Sequence of chain 2.B:
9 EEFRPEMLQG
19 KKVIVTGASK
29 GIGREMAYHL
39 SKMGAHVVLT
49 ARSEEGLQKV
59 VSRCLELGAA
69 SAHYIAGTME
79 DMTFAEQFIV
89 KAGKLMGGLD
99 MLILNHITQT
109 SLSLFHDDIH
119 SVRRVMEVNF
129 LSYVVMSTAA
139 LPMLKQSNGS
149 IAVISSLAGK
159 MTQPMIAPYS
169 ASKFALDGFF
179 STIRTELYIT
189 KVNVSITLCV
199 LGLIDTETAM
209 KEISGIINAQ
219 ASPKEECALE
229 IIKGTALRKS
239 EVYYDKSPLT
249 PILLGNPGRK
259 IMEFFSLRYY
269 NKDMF

A protein and the small-molecule ligand that binds it are described below.
Small molecule (SMILES): C[C@]12C[C@H](O)[C@H]3[C@@H](CCC4=CC(=O)CC[C@@]43C)[C@@H]1CC[C@@H]2C(=O)CO

Binding-site contacts:
Ligand atom O4 contacts residue ALA207 of chain 2.B at 3.8 Å.
Ligand atom C1 contacts residue NDP1 of chain 2.E at 4.0 Å.
Ligand atom C15 contacts residue LEU110 of chain 2.B at 3.9 Å (hydrophobic).
Ligand atom O1 contacts residue LEU155 of chain 2.B at 3.9 Å.
Ligand atom C12 contacts residue NDP1 of chain 2.E at 3.4 Å.
Ligand atom O1 contacts residue LEU201 of chain 2.B at 3.6 Å.
Ligand atom O2 contacts residue TYR167 of chain 2.B at 2.8 Å (h-bond).
Ligand atom C11 contacts residue TYR167 of chain 2.B at 3.8 Å (hydrophobic).
Ligand atom C3 contacts residue LEU201 of chain 2.B at 4.0 Å (hydrophobic).
Ligand atom O4 contacts residue THR206 of chain 2.B at 3.8 Å.
Ligand atom C20 contacts residue ILE105 of chain 2.B at 4.0 Å (hydrophobic).
Ligand atom C21 contacts residue THR206 of chain 2.B at 3.8 Å.
Ligand atom C6 contacts residue GLN161 of chain 2.B at 3.5 Å.
Ligand atom C2 contacts residue LEU201 of chain 2.B at 4.0 Å (hydrophobic).
Ligand atom C17 contacts residue ALA207 of chain 2.B at 4.0 Å (hydrophobic).
Ligand atom O3 contacts residue ILE105 of chain 2.B at 3.8 Å.
Ligand atom C4 contacts residue GLN161 of chain 2.B at 3.2 Å.
Ligand atom C12 contacts residue TYR167 of chain 2.B at 4.0 Å (hydrophobic).
Ligand atom C3 contacts residue GLN161 of chain 2.B at 4.1 Å.
Ligand atom C16 contacts residue GLU210 of chain 2.B at 3.8 Å.
Ligand atom C2 contacts residue LEU155 of chain 2.B at 3.8 Å (hydrophobic).
Ligand atom C21 contacts residue NDP1 of chain 2.E at 3.8 Å.
Ligand atom C11 contacts residue NDP1 of chain 2.E at 3.4 Å.
Ligand atom C7 contacts residue ILE211 of chain 2.B at 3.4 Å (hydrophobic).
Ligand atom O4 contacts residue NDP1 of chain 2.E at 3.0 Å (h-bond).
Ligand atom C5 contacts residue GLN161 of chain 2.B at 3.5 Å.
Ligand atom C20 contacts residue THR206 of chain 2.B at 3.7 Å.
Ligand atom O2 contacts residue SER154 of chain 2.B at 3.3 Å (h-bond).
Ligand atom C15 contacts residue ILE211 of chain 2.B at 4.0 Å (hydrophobic).
Ligand atom C18 contacts residue THR108 of chain 2.B at 3.8 Å.
Ligand atom C6 contacts residue ILE215 of chain 2.B at 3.8 Å (hydrophobic).
Ligand atom C19 contacts residue SER154 of chain 2.B at 3.6 Å.
Ligand atom C21 contacts residue ILE105 of chain 2.B at 3.4 Å (hydrophobic).
Ligand atom C19 contacts residue GLN161 of chain 2.B at 4.0 Å.
Ligand atom C19 contacts residue ALA156 of chain 2.B at 3.8 Å (hydrophobic).
Ligand atom O3 contacts residue THR108 of chain 2.B at 3.0 Å (h-bond).
Ligand atom C18 contacts residue TYR167 of chain 2.B at 3.5 Å (hydrophobic).
Ligand atom O2 contacts residue NDP1 of chain 2.E at 3.9 Å.
Ligand atom C19 contacts residue ILE164 of chain 2.B at 3.7 Å (hydrophobic).
Ligand atom C1 contacts residue SER154 of chain 2.B at 3.7 Å.